Binding-site contacts:
Ligand atom CA contacts residue VAL94 of chain 1.C at 3.7 Å (hydrophobic).
Ligand atom C contacts residue ARG85 of chain 1.C at 3.8 Å.
Ligand atom CD1 contacts residue THR87 of chain 1.C at 3.9 Å.
Ligand atom CD1 contacts residue LEU126 of chain 1.C at 3.6 Å (hydrophobic).
Ligand atom CE2 contacts residue ARG159 of chain 1.C at 3.2 Å.
Ligand atom O contacts residue ARG93 of chain 1.C at 3.8 Å.
Ligand atom O contacts residue VAL94 of chain 1.C at 3.0 Å (h-bond).
Ligand atom C contacts residue VAL94 of chain 1.C at 3.9 Å (hydrophobic).
Ligand atom OD1 contacts residue ARG85 of chain 1.C at 2.5 Å (salt-bridge).
Ligand atom N contacts residue ARG85 of chain 1.C at 3.9 Å.
Ligand atom CA contacts residue ARG124 of chain 1.C at 3.9 Å.
Ligand atom CB contacts residue SER97 of chain 1.C at 3.7 Å.
Ligand atom CZ contacts residue ARG124 of chain 1.C at 3.3 Å.
Ligand atom N contacts residue VAL84 of chain 1.C at 3.1 Å (h-bond).
Ligand atom CD1 contacts residue THR86 of chain 1.C at 3.9 Å.
Ligand atom CA contacts residue VAL84 of chain 1.C at 3.8 Å (hydrophobic).
Ligand atom CE1 contacts residue THR87 of chain 1.C at 3.8 Å.
Ligand atom CE2 contacts residue ARG124 of chain 1.C at 3.6 Å.
Ligand atom CA contacts residue THR86 of chain 1.C at 3.7 Å.
Ligand atom CA contacts residue THR86 of chain 1.C at 3.5 Å.
Ligand atom O contacts residue THR86 of chain 1.C at 2.8 Å (h-bond).
Ligand atom CG contacts residue ARG85 of chain 1.C at 3.6 Å.
Ligand atom O contacts residue PRO89 of chain 1.C at 3.8 Å.
Ligand atom CB contacts residue PRO89 of chain 1.C at 3.7 Å (hydrophobic).
Ligand atom O contacts residue THR87 of chain 1.C at 3.3 Å.
Ligand atom O contacts residue SER97 of chain 1.C at 3.7 Å.
Ligand atom O contacts residue TYR92 of chain 1.C at 3.9 Å.
Ligand atom CE1 contacts residue PHE125 of chain 1.C at 3.7 Å (hydrophobic).
Ligand atom CB contacts residue VAL94 of chain 1.C at 3.6 Å (hydrophobic).
Ligand atom CB contacts residue VAL84 of chain 1.C at 3.2 Å (hydrophobic).
Ligand atom CD1 contacts residue PRO89 of chain 1.C at 3.7 Å (hydrophobic).
Ligand atom CE1 contacts residue ARG124 of chain 1.C at 3.6 Å.
Ligand atom OG contacts residue ARG93 of chain 1.C at 3.5 Å (salt-bridge).
Ligand atom CD1 contacts residue THR86 of chain 1.C at 3.9 Å.
Ligand atom CA contacts residue ARG85 of chain 1.C at 3.8 Å.
Ligand atom C contacts residue THR86 of chain 1.C at 3.6 Å.
Ligand atom O contacts residue ARG85 of chain 1.C at 3.1 Å.
Ligand atom N contacts residue THR86 of chain 1.C at 2.8 Å (h-bond).
Ligand atom C contacts residue ARG93 of chain 1.C at 3.8 Å.
Ligand atom CE1 contacts residue LEU126 of chain 1.C at 3.7 Å (hydrophobic).

Sequence of chain 1.C:
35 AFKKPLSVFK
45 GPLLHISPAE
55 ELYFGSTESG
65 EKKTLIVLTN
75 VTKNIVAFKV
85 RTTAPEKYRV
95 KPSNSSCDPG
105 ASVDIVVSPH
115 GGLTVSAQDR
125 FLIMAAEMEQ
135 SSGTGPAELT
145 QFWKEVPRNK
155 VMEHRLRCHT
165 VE

The protein below binds the small molecule below.
Small molecule (SMILES): CC(C)C[C@H](NC(=O)[C@H](C)NC(=O)[C@H](CC(=O)O)NC(=O)[C@H](Cc1ccc(O)cc1)NC(=O)[C@H](Cc1ccccc1)NC(=O)[C@H](CCC(=O)O)NC(=O)[C@H](C)N)C(=O)N[C@H](C=O)CO